Sequence of chain 50.C:
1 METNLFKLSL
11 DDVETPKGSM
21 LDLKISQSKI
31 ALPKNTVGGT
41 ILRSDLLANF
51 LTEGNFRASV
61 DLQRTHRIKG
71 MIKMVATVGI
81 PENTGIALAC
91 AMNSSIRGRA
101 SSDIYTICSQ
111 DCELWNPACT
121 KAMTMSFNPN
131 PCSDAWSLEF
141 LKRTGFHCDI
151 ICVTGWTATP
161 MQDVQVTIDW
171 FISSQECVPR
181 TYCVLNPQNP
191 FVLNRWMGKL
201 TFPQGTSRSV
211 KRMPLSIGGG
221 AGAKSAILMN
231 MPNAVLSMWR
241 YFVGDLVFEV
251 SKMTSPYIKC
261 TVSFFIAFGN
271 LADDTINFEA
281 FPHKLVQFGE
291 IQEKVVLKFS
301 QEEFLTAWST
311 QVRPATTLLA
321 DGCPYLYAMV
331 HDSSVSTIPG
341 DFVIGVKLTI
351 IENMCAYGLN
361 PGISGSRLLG

Sequence of chain 45.C:
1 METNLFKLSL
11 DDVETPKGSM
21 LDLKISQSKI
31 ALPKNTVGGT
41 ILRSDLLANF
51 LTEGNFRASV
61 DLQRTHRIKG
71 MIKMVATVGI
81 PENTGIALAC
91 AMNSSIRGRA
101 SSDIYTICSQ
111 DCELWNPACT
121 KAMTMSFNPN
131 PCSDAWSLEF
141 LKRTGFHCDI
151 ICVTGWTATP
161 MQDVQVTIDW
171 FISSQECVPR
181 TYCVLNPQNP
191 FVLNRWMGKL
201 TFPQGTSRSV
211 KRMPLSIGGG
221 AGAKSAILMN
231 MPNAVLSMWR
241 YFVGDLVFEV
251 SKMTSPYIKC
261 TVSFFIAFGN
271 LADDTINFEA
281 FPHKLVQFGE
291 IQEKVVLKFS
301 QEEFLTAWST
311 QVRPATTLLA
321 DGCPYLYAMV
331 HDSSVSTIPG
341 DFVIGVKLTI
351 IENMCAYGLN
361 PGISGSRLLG

Binding-site contacts:
Ligand atom C5 contacts residue ILE350 of chain 45.C at 3.6 Å (hydrophobic).
Ligand atom O2' contacts residue MET125 of chain 45.C at 3.6 Å.
Ligand atom P contacts residue THR3 of chain 50.C at 3.9 Å.
Ligand atom O3' contacts residue GLU2 of chain 50.C at 3.6 Å.
Ligand atom N3 contacts residue ARG180 of chain 45.C at 4.0 Å.
Ligand atom C5' contacts residue SER126 of chain 45.C at 3.9 Å.
Ligand atom N3 contacts residue VAL192 of chain 45.C at 3.4 Å.
Ligand atom O2' contacts residue MET1 of chain 50.C at 3.2 Å (h-bond).
Ligand atom P contacts residue SER126 of chain 45.C at 3.7 Å.
Ligand atom C4' contacts residue THR124 of chain 45.C at 3.6 Å.
Ligand atom OP1 contacts residue THR3 of chain 50.C at 2.9 Å (h-bond).
Ligand atom O5' contacts residue LYS7 of chain 50.C at 3.4 Å (salt-bridge).
Ligand atom C6 contacts residue ILE350 of chain 45.C at 3.8 Å (hydrophobic).
Ligand atom O2' contacts residue ARG180 of chain 45.C at 3.9 Å.
Ligand atom OP1 contacts residue SER126 of chain 45.C at 2.8 Å (h-bond).
Ligand atom N6 contacts residue ILE350 of chain 45.C at 4.0 Å.
Ligand atom O3' contacts residue THR3 of chain 50.C at 3.8 Å.
Ligand atom N7 contacts residue ILE350 of chain 45.C at 3.8 Å.
Ligand atom O3' contacts residue SER126 of chain 45.C at 3.3 Å.
Ligand atom O2' contacts residue SER126 of chain 45.C at 3.6 Å (h-bond).
Ligand atom C4' contacts residue MET1 of chain 50.C at 3.9 Å (hydrophobic).
Ligand atom OP1 contacts residue THR124 of chain 45.C at 4.0 Å.
Ligand atom OP1 contacts residue ASN4 of chain 50.C at 3.5 Å.
Ligand atom C4' contacts residue SER126 of chain 45.C at 3.4 Å.
Ligand atom OP1 contacts residue THR124 of chain 45.C at 3.8 Å.
Ligand atom P contacts residue LYS7 of chain 50.C at 3.2 Å.
Ligand atom C2 contacts residue VAL192 of chain 45.C at 3.7 Å (hydrophobic).
Ligand atom C4' contacts residue GLU2 of chain 50.C at 3.5 Å.
Ligand atom O4' contacts residue PRO190 of chain 45.C at 3.2 Å.
Ligand atom O4' contacts residue ARG180 of chain 45.C at 4.0 Å.
Ligand atom O4' contacts residue MET1 of chain 50.C at 3.7 Å.
Ligand atom C1' contacts residue ARG180 of chain 45.C at 3.7 Å.
Ligand atom C1' contacts residue PRO190 of chain 45.C at 3.9 Å (hydrophobic).
Ligand atom C4 contacts residue VAL192 of chain 45.C at 3.9 Å (hydrophobic).
Ligand atom C5' contacts residue THR124 of chain 45.C at 3.5 Å.
Ligand atom C5' contacts residue GLU2 of chain 50.C at 3.2 Å.
Ligand atom OP2 contacts residue LYS7 of chain 50.C at 2.6 Å (salt-bridge).
Ligand atom N6 contacts residue THR349 of chain 45.C at 3.9 Å.
Ligand atom OP1 contacts residue LYS7 of chain 50.C at 3.4 Å (salt-bridge).
Ligand atom C2 contacts residue ARG180 of chain 45.C at 3.6 Å.

A small-molecule ligand and the protein it binds are described below.
Small molecule (SMILES): Nc1ccn([C@@H]2O[C@H](CO[P](=O)(O)O[C@H]3[C@@H](O)[C@H](n4ccc(=O)[nH]c4=O)O[C@@H]3CO[P](=O)(O)O[C@H]3[C@@H](O)[C@H](n4ccc(N)nc4=O)O[C@@H]3CO[P](=O)(O)O[C@H]3[C@@H](O)[C@H](n4ccc(=O)[nH]c4=O)O[C@@H]3CO[P](=O)(O)O[C@H]3[C@@H](O)[C@H](n4cnc5c(=O)nc(N)[nH]c54)O[C@@H]3CO[P](=O)(O)O[C@H]3[C@@H](O)[C@H](n4cnc5c(N)ncnc54)O[C@@H]3CO)[C@@H](O)[C@H]2O)c(=O)n1